Sequence of chain 1.D:
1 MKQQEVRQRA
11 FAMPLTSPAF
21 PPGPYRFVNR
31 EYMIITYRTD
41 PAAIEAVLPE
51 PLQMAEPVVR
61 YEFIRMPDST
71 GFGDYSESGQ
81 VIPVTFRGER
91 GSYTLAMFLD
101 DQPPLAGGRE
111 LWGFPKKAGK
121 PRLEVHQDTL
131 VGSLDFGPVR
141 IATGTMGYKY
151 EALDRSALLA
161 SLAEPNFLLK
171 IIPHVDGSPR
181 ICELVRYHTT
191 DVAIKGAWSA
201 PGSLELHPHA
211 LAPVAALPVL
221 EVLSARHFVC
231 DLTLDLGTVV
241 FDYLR

The protein below binds the small molecule below.
Small molecule (SMILES): CCCC(C)=O

Binding-site contacts:
Ligand atom C3 contacts residue MET66 of chain 1.D at 4.2 Å (hydrophobic).
Ligand atom C5 contacts residue PHE114 of chain 1.D at 3.3 Å (hydrophobic).
Ligand atom C4 contacts residue LYS116 of chain 1.D at 3.4 Å.
Ligand atom C3 contacts residue TYR75 of chain 1.D at 3.7 Å (hydrophobic).
Ligand atom O6 contacts residue PHE27 of chain 1.D at 4.0 Å.
Ligand atom O6 contacts residue LEU234 of chain 1.D at 3.8 Å.
Ligand atom C5 contacts residue LYS116 of chain 1.D at 3.9 Å.
Ligand atom C1 contacts residue TYR75 of chain 1.D at 3.9 Å (hydrophobic).
Ligand atom C5 contacts residue LEU234 of chain 1.D at 4.3 Å (hydrophobic).
Ligand atom C2 contacts residue GLY108 of chain 1.D at 4.4 Å.
Ligand atom C5 contacts residue ARG30 of chain 1.D at 4.3 Å.
Ligand atom C3 contacts residue LYS116 of chain 1.D at 2.2 Å.
Ligand atom O6 contacts residue TYR75 of chain 1.D at 3.9 Å.
Ligand atom C3 contacts residue LEU99 of chain 1.D at 4.4 Å (hydrophobic).
Ligand atom C2 contacts residue PRO104 of chain 1.D at 3.8 Å (hydrophobic).
Ligand atom C5 contacts residue MET97 of chain 1.D at 3.5 Å (hydrophobic).
Ligand atom C4 contacts residue MET66 of chain 1.D at 4.2 Å (hydrophobic).
Ligand atom O6 contacts residue ARG30 of chain 1.D at 3.1 Å (salt-bridge).
Ligand atom C4 contacts residue ARG30 of chain 1.D at 4.1 Å.
Ligand atom C1 contacts residue LEU234 of chain 1.D at 4.1 Å (hydrophobic).
Ligand atom C4 contacts residue LEU234 of chain 1.D at 4.1 Å (hydrophobic).
Ligand atom C4 contacts residue PHE114 of chain 1.D at 4.5 Å (hydrophobic).
Ligand atom O6 contacts residue LYS116 of chain 1.D at 4.4 Å.
Ligand atom O6 contacts residue MET66 of chain 1.D at 3.9 Å.
Ligand atom C2 contacts residue LEU99 of chain 1.D at 4.3 Å (hydrophobic).
Ligand atom C2 contacts residue PHE114 of chain 1.D at 4.3 Å (hydrophobic).
Ligand atom C1 contacts residue TRP112 of chain 1.D at 4.5 Å (hydrophobic).
Ligand atom C1 contacts residue PHE72 of chain 1.D at 4.1 Å (hydrophobic).
Ligand atom C4 contacts residue TYR75 of chain 1.D at 4.3 Å (hydrophobic).
Ligand atom C2 contacts residue TYR75 of chain 1.D at 4.1 Å (hydrophobic).
Ligand atom C1 contacts residue PHE114 of chain 1.D at 4.5 Å (hydrophobic).
Ligand atom C1 contacts residue PRO104 of chain 1.D at 3.8 Å (hydrophobic).
Ligand atom C1 contacts residue LYS116 of chain 1.D at 2.5 Å.
Ligand atom C1 contacts residue GLY108 of chain 1.D at 4.2 Å.
Ligand atom C2 contacts residue LYS116 of chain 1.D at 1.2 Å.